Sequence of chain 1.F:
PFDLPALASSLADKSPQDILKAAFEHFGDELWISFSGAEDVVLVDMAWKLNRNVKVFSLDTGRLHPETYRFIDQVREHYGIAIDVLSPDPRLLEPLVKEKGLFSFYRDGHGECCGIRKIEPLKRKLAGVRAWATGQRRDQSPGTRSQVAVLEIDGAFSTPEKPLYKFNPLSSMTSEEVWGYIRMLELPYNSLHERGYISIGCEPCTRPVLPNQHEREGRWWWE

This protein binds this small molecule.
Small molecule (SMILES): Nc1ncnc2c1ncn2[C@@H]1O[C@H](CO[P](=O)(O)OS(=O)(=O)O)[C@@H](O)[C@H]1O

Binding-site contacts:
Ligand atom O2A contacts residue ARG242 of chain 1.F at 3.7 Å.
Ligand atom O3' contacts residue GLN162 of chain 1.F at 3.1 Å (h-bond).
Ligand atom N1 contacts residue LEU85 of chain 1.F at 2.9 Å (h-bond).
Ligand atom SB contacts residue ARG245 of chain 1.F at 3.6 Å.
Ligand atom N3 contacts residue SER60 of chain 1.F at 2.9 Å (h-bond).
Ligand atom N7 contacts residue SER62 of chain 1.F at 3.8 Å.
Ligand atom O2B contacts residue ARG242 of chain 1.F at 3.0 Å (salt-bridge).
Ligand atom C2 contacts residue LEU85 of chain 1.F at 3.5 Å (hydrophobic).
Ligand atom C2 contacts residue SER62 of chain 1.F at 3.5 Å.
Ligand atom C2' contacts residue SER60 of chain 1.F at 3.5 Å.
Ligand atom C4 contacts residue SER60 of chain 1.F at 3.5 Å.
Ligand atom N3 contacts residue PHE61 of chain 1.F at 3.4 Å.
Ligand atom C2 contacts residue PHE61 of chain 1.F at 3.1 Å (hydrophobic).
Ligand atom O2' contacts residue ASP66 of chain 1.F at 3.5 Å (salt-bridge).
Ligand atom C2' contacts residue ASP66 of chain 1.F at 3.3 Å.
Ligand atom O3' contacts residue ASP66 of chain 1.F at 3.4 Å.
Ligand atom C5 contacts residue SER62 of chain 1.F at 3.5 Å.
Ligand atom O2' contacts residue SER60 of chain 1.F at 2.5 Å (h-bond).
Ligand atom O3' contacts residue GLY161 of chain 1.F at 2.4 Å (h-bond).
Ligand atom C6 contacts residue LEU85 of chain 1.F at 3.5 Å (hydrophobic).
Ligand atom O2A contacts residue ARG245 of chain 1.F at 3.8 Å.
Ligand atom O3B contacts residue LYS144 of chain 1.F at 3.7 Å.
Ligand atom N9 contacts residue SER62 of chain 1.F at 3.8 Å.
Ligand atom N6 contacts residue LEU85 of chain 1.F at 3.1 Å.
Ligand atom C2 contacts residue SER84 of chain 1.F at 3.8 Å.
Ligand atom C3' contacts residue ASP66 of chain 1.F at 3.7 Å.
Ligand atom C4 contacts residue SER62 of chain 1.F at 3.4 Å.
Ligand atom C2 contacts residue SER60 of chain 1.F at 3.5 Å.
Ligand atom O1B contacts residue TRP246 of chain 1.F at 3.5 Å.
Ligand atom O4' contacts residue THR160 of chain 1.F at 3.8 Å.
Ligand atom N1 contacts residue SER84 of chain 1.F at 3.8 Å.
Ligand atom O3' contacts residue THR160 of chain 1.F at 3.6 Å.
Ligand atom O1B contacts residue LYS144 of chain 1.F at 3.1 Å (salt-bridge).
Ligand atom O2B contacts residue ARG245 of chain 1.F at 3.0 Å (salt-bridge).
Ligand atom N3 contacts residue SER62 of chain 1.F at 3.3 Å (h-bond).
Ligand atom O2' contacts residue GLY161 of chain 1.F at 3.1 Å (h-bond).
Ligand atom O2' contacts residue THR160 of chain 1.F at 3.3 Å.
Ligand atom N1 contacts residue PHE61 of chain 1.F at 3.7 Å.
Ligand atom C3' contacts residue GLY161 of chain 1.F at 3.6 Å.
Ligand atom O3B contacts residue ARG245 of chain 1.F at 2.8 Å (salt-bridge).